The small molecule below binds the protein below.
Small molecule (SMILES): CC(=O)N[C@@H]1[C@@H](O)[C@H](O)[C@@H](CO)O[C@H]1O

Binding-site contacts:
Ligand atom N2 contacts residue ASN79 of chain 1.E at 2.9 Å (h-bond).
Ligand atom C1 contacts residue ASN79 of chain 1.E at 1.4 Å.
Ligand atom C1 contacts residue LYS108 of chain 1.E at 4.2 Å.
Ligand atom C3 contacts residue ASN79 of chain 1.E at 3.8 Å.
Ligand atom O7 contacts residue LYS108 of chain 1.E at 3.8 Å.
Ligand atom C5 contacts residue GLU78 of chain 1.E at 4.3 Å.
Ligand atom C2 contacts residue LYS108 of chain 1.E at 4.1 Å.
Ligand atom C4 contacts residue ASN79 of chain 1.E at 4.2 Å.
Ligand atom O5 contacts residue ASN79 of chain 1.E at 2.4 Å (h-bond).
Ligand atom N2 contacts residue TYR110 of chain 1.E at 3.6 Å (h-bond).
Ligand atom C5 contacts residue ASN79 of chain 1.E at 3.7 Å.
Ligand atom N2 contacts residue LYS108 of chain 1.E at 4.0 Å.
Ligand atom C7 contacts residue TYR110 of chain 1.E at 4.1 Å (hydrophobic).
Ligand atom C6 contacts residue GLU78 of chain 1.E at 3.5 Å.
Ligand atom C2 contacts residue ASN79 of chain 1.E at 2.5 Å.
Ligand atom C7 contacts residue ASN79 of chain 1.E at 3.9 Å.
Ligand atom C7 contacts residue LYS108 of chain 1.E at 3.9 Å.
Ligand atom O6 contacts residue GLU78 of chain 1.E at 2.9 Å (salt-bridge).
Ligand atom C8 contacts residue TYR110 of chain 1.E at 3.5 Å (hydrophobic).
Ligand atom O7 contacts residue ASN79 of chain 1.E at 4.4 Å.
Ligand atom C1 contacts residue GLU78 of chain 1.E at 4.1 Å.
Ligand atom O5 contacts residue GLU78 of chain 1.E at 3.8 Å.

Sequence of chain 1.E:
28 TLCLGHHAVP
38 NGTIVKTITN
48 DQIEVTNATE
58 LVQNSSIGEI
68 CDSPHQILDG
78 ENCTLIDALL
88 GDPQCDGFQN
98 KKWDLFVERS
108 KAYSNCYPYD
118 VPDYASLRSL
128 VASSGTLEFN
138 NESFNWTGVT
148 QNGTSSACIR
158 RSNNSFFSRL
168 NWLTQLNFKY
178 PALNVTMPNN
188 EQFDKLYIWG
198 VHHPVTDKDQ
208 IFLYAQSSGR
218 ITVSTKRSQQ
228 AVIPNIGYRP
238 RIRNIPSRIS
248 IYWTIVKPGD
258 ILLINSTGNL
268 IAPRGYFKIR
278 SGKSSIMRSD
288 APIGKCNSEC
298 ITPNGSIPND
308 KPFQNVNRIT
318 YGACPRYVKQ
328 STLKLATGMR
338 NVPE